Sequence of chain 3.A:
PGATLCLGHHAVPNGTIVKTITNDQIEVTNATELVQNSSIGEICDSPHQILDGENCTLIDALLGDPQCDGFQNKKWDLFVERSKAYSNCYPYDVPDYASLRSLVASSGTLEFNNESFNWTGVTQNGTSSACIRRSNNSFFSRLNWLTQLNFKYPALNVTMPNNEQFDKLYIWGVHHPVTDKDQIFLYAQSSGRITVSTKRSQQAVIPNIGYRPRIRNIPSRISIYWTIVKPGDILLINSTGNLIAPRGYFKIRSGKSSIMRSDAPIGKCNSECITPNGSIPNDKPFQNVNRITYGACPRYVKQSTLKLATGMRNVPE

A small-molecule ligand and the protein it binds are described below.
Small molecule (SMILES): CC(=O)N[C@@H]1[C@@H](O)[C@H](O)[C@@H](CO)O[C@H]1O

Binding-site contacts:
Ligand atom O5 contacts residue ASN14 of chain 3.A at 2.3 Å (h-bond).
Ligand atom C7 contacts residue ASN14 of chain 3.A at 3.6 Å.
Ligand atom O7 contacts residue ASN14 of chain 3.A at 3.4 Å (h-bond).
Ligand atom C1 contacts residue ASN14 of chain 3.A at 1.5 Å.
Ligand atom C8 contacts residue THR16 of chain 3.A at 4.2 Å.
Ligand atom N2 contacts residue ASN14 of chain 3.A at 3.3 Å (h-bond).
Ligand atom C8 contacts residue ASN30 of chain 3.A at 3.2 Å.
Ligand atom C4 contacts residue ASN14 of chain 3.A at 4.2 Å.
Ligand atom C3 contacts residue ASN14 of chain 3.A at 3.9 Å.
Ligand atom C2 contacts residue ASN14 of chain 3.A at 2.6 Å.
Ligand atom C5 contacts residue ASN14 of chain 3.A at 3.6 Å.